A protein and the small-molecule ligand that binds it are described below.
Small molecule (SMILES): CC(=O)N[C@@H]1[C@@H](O)[C@H](O)[C@@H](CO)O[C@H]1O

Sequence of chain 1.D:
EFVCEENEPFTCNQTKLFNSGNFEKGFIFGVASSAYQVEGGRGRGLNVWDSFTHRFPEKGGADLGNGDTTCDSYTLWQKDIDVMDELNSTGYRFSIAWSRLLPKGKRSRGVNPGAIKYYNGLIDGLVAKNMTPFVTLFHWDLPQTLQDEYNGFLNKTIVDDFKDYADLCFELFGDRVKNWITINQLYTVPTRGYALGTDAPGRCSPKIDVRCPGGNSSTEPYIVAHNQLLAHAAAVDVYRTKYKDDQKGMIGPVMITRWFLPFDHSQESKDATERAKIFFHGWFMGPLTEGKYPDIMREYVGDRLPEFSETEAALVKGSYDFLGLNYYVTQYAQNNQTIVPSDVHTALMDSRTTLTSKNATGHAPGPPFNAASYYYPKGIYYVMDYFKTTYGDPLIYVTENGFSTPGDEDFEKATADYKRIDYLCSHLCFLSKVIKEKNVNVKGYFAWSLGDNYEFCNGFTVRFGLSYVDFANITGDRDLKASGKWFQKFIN

Binding-site contacts:
Ligand atom C4 contacts residue ASN160 of chain 1.D at 4.2 Å.
Ligand atom C1 contacts residue ASN160 of chain 1.D at 1.4 Å.
Ligand atom O7 contacts residue ASN160 of chain 1.D at 3.7 Å.
Ligand atom C5 contacts residue ASN160 of chain 1.D at 3.7 Å.
Ligand atom C2 contacts residue ASN160 of chain 1.D at 2.5 Å.
Ligand atom C7 contacts residue ASN160 of chain 1.D at 3.5 Å.
Ligand atom N2 contacts residue ASN160 of chain 1.D at 2.9 Å (h-bond).
Ligand atom C3 contacts residue ASN160 of chain 1.D at 3.8 Å.
Ligand atom O5 contacts residue LYS161 of chain 1.D at 4.5 Å.
Ligand atom O5 contacts residue ASN160 of chain 1.D at 2.4 Å (h-bond).